Sequence of chain 1.A:
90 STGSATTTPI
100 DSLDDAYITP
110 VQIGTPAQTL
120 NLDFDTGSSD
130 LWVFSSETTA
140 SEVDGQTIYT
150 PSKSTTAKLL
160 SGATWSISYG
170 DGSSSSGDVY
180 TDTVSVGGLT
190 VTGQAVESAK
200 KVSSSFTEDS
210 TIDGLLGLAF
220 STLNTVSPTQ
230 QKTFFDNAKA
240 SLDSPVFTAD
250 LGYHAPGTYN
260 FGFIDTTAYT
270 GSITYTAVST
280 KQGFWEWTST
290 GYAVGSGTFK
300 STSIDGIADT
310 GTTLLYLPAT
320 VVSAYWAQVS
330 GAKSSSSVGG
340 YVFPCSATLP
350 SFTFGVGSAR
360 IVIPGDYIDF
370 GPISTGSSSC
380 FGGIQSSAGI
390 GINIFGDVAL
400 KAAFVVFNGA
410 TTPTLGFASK

Binding-site contacts:
Ligand atom C4 contacts residue GLY310 of chain 1.A at 3.5 Å.
Ligand atom C1 contacts residue ASP170 of chain 1.A at 3.8 Å.
Ligand atom O2S contacts residue ASP170 of chain 1.A at 3.5 Å (salt-bridge).
Ligand atom F contacts residue ASP170 of chain 1.A at 3.2 Å.
Ligand atom C7 contacts residue GLY310 of chain 1.A at 3.5 Å.
Ligand atom N8 contacts residue ASP308 of chain 1.A at 2.9 Å (salt-bridge).
Ligand atom O1S contacts residue PHE205 of chain 1.A at 3.9 Å.
Ligand atom C5 contacts residue ASP122 of chain 1.A at 3.6 Å.
Ligand atom O2S contacts residue SER204 of chain 1.A at 3.8 Å.
Ligand atom C3 contacts residue TYR168 of chain 1.A at 3.6 Å (hydrophobic).
Ligand atom N8 contacts residue THR311 of chain 1.A at 4.0 Å.
Ligand atom C2 contacts residue DMS1 of chain 1.D at 3.8 Å.
Ligand atom C6 contacts residue GLY310 of chain 1.A at 4.1 Å.
Ligand atom O2S contacts residue SER172 of chain 1.A at 3.5 Å (h-bond).
Ligand atom C8 contacts residue THR311 of chain 1.A at 4.0 Å.
Ligand atom C2 contacts residue SER172 of chain 1.A at 3.4 Å.
Ligand atom C2 contacts residue PHE205 of chain 1.A at 4.1 Å (hydrophobic).
Ligand atom C6 contacts residue ASP122 of chain 1.A at 3.6 Å.
Ligand atom C8 contacts residue ASP124 of chain 1.A at 3.6 Å.
Ligand atom N8 contacts residue ASP124 of chain 1.A at 2.8 Å (salt-bridge).
Ligand atom C7 contacts residue TYR168 of chain 1.A at 3.8 Å (hydrophobic).
Ligand atom C7 contacts residue ASP124 of chain 1.A at 3.0 Å.
Ligand atom S contacts residue PHE205 of chain 1.A at 3.8 Å.
Ligand atom C3 contacts residue ASP170 of chain 1.A at 4.1 Å.
Ligand atom F contacts residue DMS1 of chain 1.D at 3.5 Å.
Ligand atom C8 contacts residue GLY310 of chain 1.A at 3.0 Å.
Ligand atom C6 contacts residue DMS1 of chain 1.D at 3.8 Å.
Ligand atom C3 contacts residue SER172 of chain 1.A at 4.1 Å.
Ligand atom C4 contacts residue LEU214 of chain 1.A at 4.1 Å (hydrophobic).
Ligand atom O2S contacts residue PHE205 of chain 1.A at 3.5 Å.
Ligand atom C5 contacts residue GLY310 of chain 1.A at 3.3 Å.
Ligand atom C8 contacts residue ASP308 of chain 1.A at 4.1 Å.
Ligand atom C1 contacts residue PHE205 of chain 1.A at 4.0 Å (hydrophobic).
Ligand atom C7 contacts residue LEU214 of chain 1.A at 4.1 Å (hydrophobic).
Ligand atom C2 contacts residue ASP170 of chain 1.A at 3.1 Å.
Ligand atom C5 contacts residue LEU214 of chain 1.A at 4.0 Å (hydrophobic).
Ligand atom S contacts residue ASP170 of chain 1.A at 3.8 Å.
Ligand atom N8 contacts residue GLY126 of chain 1.A at 4.1 Å.
Ligand atom N8 contacts residue GLY310 of chain 1.A at 3.7 Å.
Ligand atom C1 contacts residue DMS1 of chain 1.D at 4.0 Å.

This protein binds this small molecule.
Small molecule (SMILES): NCCc1ccc(S(=O)(=O)F)cc1